Sequence of chain 1.F:
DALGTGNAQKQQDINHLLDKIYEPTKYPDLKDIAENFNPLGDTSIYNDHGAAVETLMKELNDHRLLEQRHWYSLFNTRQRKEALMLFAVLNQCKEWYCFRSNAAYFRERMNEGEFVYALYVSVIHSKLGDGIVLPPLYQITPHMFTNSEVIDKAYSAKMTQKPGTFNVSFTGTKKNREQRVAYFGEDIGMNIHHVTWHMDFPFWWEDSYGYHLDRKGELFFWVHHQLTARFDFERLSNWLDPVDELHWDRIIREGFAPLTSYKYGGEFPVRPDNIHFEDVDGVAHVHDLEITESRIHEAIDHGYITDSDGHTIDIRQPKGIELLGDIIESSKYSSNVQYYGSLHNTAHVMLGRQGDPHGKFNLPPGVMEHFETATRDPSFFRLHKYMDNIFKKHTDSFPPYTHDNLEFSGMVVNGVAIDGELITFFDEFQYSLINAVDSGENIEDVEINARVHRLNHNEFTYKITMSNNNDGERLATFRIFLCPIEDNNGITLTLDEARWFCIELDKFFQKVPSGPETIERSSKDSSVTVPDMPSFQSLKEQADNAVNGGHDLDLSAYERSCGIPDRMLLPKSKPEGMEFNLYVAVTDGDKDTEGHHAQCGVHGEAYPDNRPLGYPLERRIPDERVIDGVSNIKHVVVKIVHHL

This protein binds this small molecule.
Small molecule (SMILES): CC(=O)N[C@H]1[C@H](O[C@H]2[C@H](O)[C@@H](NC(C)=O)CO[C@@H]2CO)O[C@H](CO)[C@@H](O)[C@@H]1O

Binding-site contacts:
Ligand atom C5 contacts residue ARG451 of chain 1.F at 4.0 Å.
Ligand atom C3 contacts residue ASN167 of chain 1.F at 3.1 Å.
Ligand atom C7 contacts residue ARG451 of chain 1.F at 4.0 Å.
Ligand atom C6 contacts residue ASN167 of chain 1.F at 4.1 Å.
Ligand atom O4 contacts residue ASN167 of chain 1.F at 3.9 Å.
Ligand atom C6 contacts residue ARG451 of chain 1.F at 4.3 Å.
Ligand atom O6 contacts residue ASN167 of chain 1.F at 4.2 Å.
Ligand atom O7 contacts residue ASN167 of chain 1.F at 2.9 Å (h-bond).
Ligand atom O7 contacts residue ARG451 of chain 1.F at 3.6 Å (salt-bridge).
Ligand atom C6 contacts residue GLU428 of chain 1.F at 3.3 Å.
Ligand atom O6 contacts residue GLU428 of chain 1.F at 2.5 Å (salt-bridge).
Ligand atom C5 contacts residue GLU428 of chain 1.F at 4.1 Å.
Ligand atom C4 contacts residue ASN167 of chain 1.F at 3.3 Å.
Ligand atom C7 contacts residue ASN167 of chain 1.F at 3.5 Å.
Ligand atom C5 contacts residue ASN167 of chain 1.F at 2.8 Å.
Ligand atom O5 contacts residue ASN167 of chain 1.F at 2.5 Å (h-bond).
Ligand atom O3 contacts residue ASN167 of chain 1.F at 4.5 Å.
Ligand atom O4 contacts residue ARG451 of chain 1.F at 3.8 Å.
Ligand atom O6 contacts residue ARG451 of chain 1.F at 3.3 Å (salt-bridge).
Ligand atom C1 contacts residue ASN167 of chain 1.F at 1.5 Å.
Ligand atom C2 contacts residue ASN167 of chain 1.F at 2.5 Å.
Ligand atom N2 contacts residue ASN167 of chain 1.F at 3.3 Å (h-bond).